A protein and the small-molecule ligand that binds it are described below.
Small molecule (SMILES): Cc1cccc(O)c1

Sequence of chain 1.B:
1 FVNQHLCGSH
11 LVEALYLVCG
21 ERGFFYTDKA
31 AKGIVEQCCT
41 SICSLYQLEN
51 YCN

Binding-site contacts:
Ligand atom C6 contacts residue LEU48 of chain 1.D at 4.4 Å (hydrophobic).
Ligand atom C2 contacts residue HIS5 of chain 1.B at 4.4 Å.
Ligand atom C1 contacts residue CYS43 of chain 1.D at 4.0 Å (hydrophobic).
Ligand atom C2 contacts residue LEU11 of chain 1.D at 3.6 Å (hydrophobic).
Ligand atom O1 contacts residue CYS43 of chain 1.D at 3.0 Å (h-bond).
Ligand atom O1 contacts residue VAL2 of chain 1.B at 4.4 Å.
Ligand atom C7 contacts residue LEU6 of chain 1.B at 4.1 Å (hydrophobic).
Ligand atom C4 contacts residue LEU11 of chain 1.D at 4.1 Å (hydrophobic).
Ligand atom C6 contacts residue HIS5 of chain 1.B at 4.4 Å.
Ligand atom C2 contacts residue VAL2 of chain 1.B at 4.5 Å (hydrophobic).
Ligand atom O1 contacts residue ILE42 of chain 1.D at 3.6 Å.
Ligand atom C4 contacts residue LEU17 of chain 1.A at 4.4 Å (hydrophobic).
Ligand atom C5 contacts residue ALA14 of chain 1.D at 4.4 Å (hydrophobic).
Ligand atom C6 contacts residue CYS43 of chain 1.D at 4.1 Å (hydrophobic).
Ligand atom C5 contacts residue LEU48 of chain 1.D at 4.1 Å (hydrophobic).
Ligand atom C3 contacts residue LEU11 of chain 1.D at 3.5 Å (hydrophobic).
Ligand atom C3 contacts residue HIS5 of chain 1.B at 3.9 Å.
Ligand atom O1 contacts residue CYS38 of chain 1.D at 2.6 Å (h-bond).
Ligand atom C7 contacts residue CYS7 of chain 1.D at 4.0 Å (hydrophobic).
Ligand atom C7 contacts residue LEU11 of chain 1.D at 3.7 Å (hydrophobic).
Ligand atom C4 contacts residue HIS5 of chain 1.B at 3.3 Å.
Ligand atom C5 contacts residue HIS5 of chain 1.B at 3.6 Å.
Ligand atom C5 contacts residue LEU17 of chain 1.A at 3.7 Å (hydrophobic).
Ligand atom C7 contacts residue HIS5 of chain 1.B at 4.1 Å.
Ligand atom C1 contacts residue CYS38 of chain 1.D at 3.5 Å (hydrophobic).
Ligand atom C1 contacts residue LEU11 of chain 1.D at 4.2 Å (hydrophobic).
Ligand atom C4 contacts residue ALA14 of chain 1.D at 4.4 Å (hydrophobic).
Ligand atom C2 contacts residue CYS38 of chain 1.D at 3.4 Å (hydrophobic).
Ligand atom C7 contacts residue HIS10 of chain 1.D at 3.5 Å.
Ligand atom O1 contacts residue SER41 of chain 1.D at 3.9 Å.

Sequence of chain 1.D:
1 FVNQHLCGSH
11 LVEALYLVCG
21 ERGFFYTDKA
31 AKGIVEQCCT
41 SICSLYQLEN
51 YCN

Sequence of chain 1.A:
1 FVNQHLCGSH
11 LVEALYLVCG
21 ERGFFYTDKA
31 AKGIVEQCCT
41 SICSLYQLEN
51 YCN